Binding-site contacts:
Ligand atom C20 contacts residue V7T1 of chain 1.C at 4.4 Å.
Ligand atom N contacts residue V7T1 of chain 1.C at 3.3 Å.
Ligand atom N contacts residue ZAL1 of chain 1.D at 1.3 Å.
Ligand atom C contacts residue V7T1 of chain 1.C at 4.0 Å.
Ligand atom C24 contacts residue ZAL1 of chain 1.D at 2.5 Å.
Ligand atom C33 contacts residue VAL156 of chain 1.B at 4.5 Å (hydrophobic).
Ligand atom C21 contacts residue V7T1 of chain 1.C at 3.6 Å.
Ligand atom C contacts residue VAL156 of chain 1.B at 4.4 Å (hydrophobic).
Ligand atom C contacts residue 3CF1 of chain 1.G at 3.5 Å.
Ligand atom O contacts residue 4CF1 of chain 1.F at 2.2 Å (h-bond).
Ligand atom C contacts residue 4CF1 of chain 1.F at 1.3 Å.
Ligand atom C33 contacts residue 4CF1 of chain 1.F at 4.4 Å.
Ligand atom C22 contacts residue V7T1 of chain 1.C at 3.5 Å.
Ligand atom O contacts residue VAL156 of chain 1.B at 3.6 Å.
Ligand atom O contacts residue 3CF1 of chain 1.G at 3.9 Å.
Ligand atom O contacts residue TYR162 of chain 1.B at 4.3 Å.
Ligand atom O contacts residue V7T1 of chain 1.C at 2.9 Å (h-bond).
Ligand atom C33 contacts residue V7T1 of chain 1.C at 3.7 Å.
Ligand atom C20 contacts residue 4CF1 of chain 1.F at 2.4 Å.
Ligand atom C24 contacts residue V7T1 of chain 1.C at 4.0 Å.
Ligand atom C22 contacts residue ZAL1 of chain 1.D at 4.0 Å.
Ligand atom C21 contacts residue 4CF1 of chain 1.F at 3.7 Å.
Ligand atom C23 contacts residue ZAL1 of chain 1.D at 3.6 Å.
Ligand atom C32 contacts residue V7T1 of chain 1.C at 3.8 Å.
Ligand atom C31 contacts residue V7T1 of chain 1.C at 3.7 Å.
Ligand atom C23 contacts residue V7T1 of chain 1.C at 3.6 Å.

Sequence of chain 1.B:
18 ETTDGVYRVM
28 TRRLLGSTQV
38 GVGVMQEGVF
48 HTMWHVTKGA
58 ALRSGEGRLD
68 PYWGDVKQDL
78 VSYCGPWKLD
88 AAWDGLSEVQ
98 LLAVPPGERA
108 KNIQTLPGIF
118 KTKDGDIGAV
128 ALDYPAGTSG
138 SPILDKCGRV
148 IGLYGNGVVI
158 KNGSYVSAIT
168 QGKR

This small molecule binds to this protein.
Small molecule (SMILES): NCc1cccc(CC(=O)O)c1